Binding-site contacts:
Ligand atom O7 contacts residue PHE47 of chain 3.A at 3.3 Å.
Ligand atom O3 contacts residue GLY1 of chain 3.A at 2.5 Å (h-bond).
Ligand atom C4 contacts residue GLY1 of chain 3.A at 3.5 Å.
Ligand atom C8 contacts residue VAL98 of chain 2.C at 3.6 Å (hydrophobic).
Ligand atom C1 contacts residue TYR122 of chain 3.A at 4.0 Å (hydrophobic).
Ligand atom C7 contacts residue THR99 of chain 2.C at 3.6 Å.
Ligand atom C2 contacts residue THR99 of chain 2.C at 4.1 Å.
Ligand atom C6 contacts residue TYR78 of chain 3.A at 4.1 Å (hydrophobic).
Ligand atom O6 contacts residue GLY121 of chain 3.A at 3.8 Å.
Ligand atom C6 contacts residue VAL80 of chain 3.A at 4.1 Å (hydrophobic).
Ligand atom O5 contacts residue GLY121 of chain 3.A at 3.8 Å.
Ligand atom C5 contacts residue TYR78 of chain 3.A at 3.8 Å (hydrophobic).
Ligand atom O6 contacts residue VAL80 of chain 3.A at 3.8 Å.
Ligand atom O3 contacts residue THR99 of chain 2.C at 2.8 Å (h-bond).
Ligand atom O7 contacts residue GLY1 of chain 3.A at 3.4 Å (h-bond).
Ligand atom C4 contacts residue TYR78 of chain 3.A at 4.1 Å (hydrophobic).
Ligand atom O6 contacts residue ASP125 of chain 3.A at 2.7 Å (salt-bridge).
Ligand atom CM contacts residue TYR122 of chain 3.A at 3.6 Å (hydrophobic).
Ligand atom C6 contacts residue TYR122 of chain 3.A at 3.8 Å (hydrophobic).
Ligand atom C3 contacts residue GLY1 of chain 3.A at 3.3 Å.
Ligand atom C3 contacts residue THR99 of chain 2.C at 3.8 Å.
Ligand atom O5 contacts residue TYR122 of chain 3.A at 3.3 Å (h-bond).
Ligand atom O4 contacts residue GLY121 of chain 3.A at 3.4 Å.
Ligand atom O4 contacts residue ASP125 of chain 3.A at 2.6 Å (salt-bridge).
Ligand atom C4 contacts residue ASP125 of chain 3.A at 3.2 Å.
Ligand atom C6 contacts residue TRP123 of chain 3.A at 4.0 Å (hydrophobic).
Ligand atom O4 contacts residue GLY1 of chain 3.A at 2.6 Å (h-bond).
Ligand atom O1 contacts residue TYR122 of chain 3.A at 4.1 Å.
Ligand atom CM contacts residue TYR78 of chain 3.A at 3.4 Å (hydrophobic).
Ligand atom C6 contacts residue ASP125 of chain 3.A at 3.0 Å.
Ligand atom C8 contacts residue THR99 of chain 2.C at 3.7 Å.
Ligand atom C7 contacts residue PHE47 of chain 3.A at 4.1 Å (hydrophobic).
Ligand atom O1 contacts residue TYR78 of chain 3.A at 3.5 Å (h-bond).
Ligand atom O6 contacts residue TRP123 of chain 3.A at 2.9 Å (h-bond).
Ligand atom O6 contacts residue TYR122 of chain 3.A at 3.3 Å (h-bond).
Ligand atom C3 contacts residue TYR78 of chain 3.A at 4.1 Å (hydrophobic).
Ligand atom C7 contacts residue GLY1 of chain 3.A at 4.0 Å.
Ligand atom C2 contacts residue GLY1 of chain 3.A at 3.6 Å.
Ligand atom C5 contacts residue ASP125 of chain 3.A at 3.7 Å.
Ligand atom N2 contacts residue THR99 of chain 2.C at 3.2 Å (h-bond).

This small molecule binds to this protein.
Small molecule (SMILES): CO[C@H]1O[C@H](CO)[C@H](O)[C@H](O)[C@H]1NC(C)=O

Sequence of chain 2.C:
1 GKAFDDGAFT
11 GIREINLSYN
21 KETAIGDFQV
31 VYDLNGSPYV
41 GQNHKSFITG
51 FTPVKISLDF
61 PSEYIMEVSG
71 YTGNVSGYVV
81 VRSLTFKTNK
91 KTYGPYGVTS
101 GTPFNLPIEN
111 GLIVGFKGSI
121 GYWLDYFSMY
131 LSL

Sequence of chain 3.A:
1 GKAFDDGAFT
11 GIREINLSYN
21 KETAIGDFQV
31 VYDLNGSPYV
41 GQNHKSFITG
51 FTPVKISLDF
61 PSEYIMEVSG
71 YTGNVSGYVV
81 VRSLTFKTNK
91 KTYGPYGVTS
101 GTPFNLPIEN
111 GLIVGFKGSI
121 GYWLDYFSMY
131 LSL